Binding-site contacts:
Ligand atom CB contacts residue LYS165 of chain 1.A at 2.5 Å.
Ligand atom C contacts residue ALA11 of chain 1.A at 4.1 Å (hydrophobic).
Ligand atom C contacts residue THR48 of chain 1.A at 3.9 Å.
Ligand atom CA contacts residue ILE206 of chain 1.A at 3.9 Å (hydrophobic).
Ligand atom CB contacts residue THR167 of chain 1.A at 4.0 Å.
Ligand atom OXT contacts residue SER47 of chain 1.A at 3.0 Å (h-bond).
Ligand atom O contacts residue TYR137 of chain 1.A at 4.1 Å.
Ligand atom OXT contacts residue GLY46 of chain 1.A at 3.5 Å.
Ligand atom O contacts residue GLY46 of chain 1.A at 4.2 Å.
Ligand atom CA contacts residue TYR43 of chain 1.A at 3.8 Å (hydrophobic).
Ligand atom C contacts residue TYR43 of chain 1.A at 3.5 Å (hydrophobic).
Ligand atom CB contacts residue GLY189 of chain 1.A at 4.3 Å.
Ligand atom CB contacts residue TYR137 of chain 1.A at 4.3 Å (hydrophobic).
Ligand atom OXT contacts residue THR48 of chain 1.A at 4.1 Å.
Ligand atom C contacts residue SER47 of chain 1.A at 3.9 Å.
Ligand atom CA contacts residue LYS165 of chain 1.A at 1.5 Å.
Ligand atom O contacts residue TYR43 of chain 1.A at 4.3 Å.
Ligand atom C contacts residue LYS165 of chain 1.A at 2.4 Å.
Ligand atom OXT contacts residue LYS165 of chain 1.A at 2.7 Å (salt-bridge).
Ligand atom OXT contacts residue TYR43 of chain 1.A at 3.1 Å.
Ligand atom CB contacts residue ILE206 of chain 1.A at 3.5 Å (hydrophobic).
Ligand atom O contacts residue THR48 of chain 1.A at 2.8 Å (h-bond).
Ligand atom C contacts residue TYR137 of chain 1.A at 3.5 Å (hydrophobic).
Ligand atom O contacts residue ALA11 of chain 1.A at 3.7 Å.
Ligand atom CA contacts residue ALA11 of chain 1.A at 4.3 Å (hydrophobic).
Ligand atom OXT contacts residue TYR137 of chain 1.A at 3.2 Å (h-bond).
Ligand atom O contacts residue LYS165 of chain 1.A at 3.6 Å (salt-bridge).
Ligand atom C contacts residue GLY46 of chain 1.A at 4.5 Å.
Ligand atom O contacts residue SER47 of chain 1.A at 3.6 Å (h-bond).
Ligand atom CA contacts residue TYR137 of chain 1.A at 3.9 Å (hydrophobic).

The small molecule below binds the protein below.
Small molecule (SMILES): CC(=O)C(=O)O

Sequence of chain 1.A:
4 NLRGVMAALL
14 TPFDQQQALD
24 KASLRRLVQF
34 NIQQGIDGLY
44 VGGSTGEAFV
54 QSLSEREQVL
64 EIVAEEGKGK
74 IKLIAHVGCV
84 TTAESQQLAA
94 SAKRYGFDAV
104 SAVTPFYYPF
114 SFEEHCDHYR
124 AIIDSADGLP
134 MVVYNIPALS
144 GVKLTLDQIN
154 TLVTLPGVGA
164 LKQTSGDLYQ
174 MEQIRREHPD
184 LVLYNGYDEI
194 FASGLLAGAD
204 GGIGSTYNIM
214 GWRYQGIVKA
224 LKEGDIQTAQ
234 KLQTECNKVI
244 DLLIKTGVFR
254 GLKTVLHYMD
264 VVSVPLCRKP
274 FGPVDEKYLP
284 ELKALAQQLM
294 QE